Sequence of chain 2.E:
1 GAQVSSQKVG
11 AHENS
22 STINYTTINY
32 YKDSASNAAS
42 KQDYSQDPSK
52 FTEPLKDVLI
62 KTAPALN

Binding-site contacts:
Ligand atom N contacts residue ALA2 of chain 2.E at 3.0 Å (h-bond).
Ligand atom CA contacts residue VAL4 of chain 2.E at 4.0 Å (hydrophobic).
Ligand atom CB contacts residue GLN3 of chain 2.E at 4.4 Å.
Ligand atom CD contacts residue VAL4 of chain 2.E at 3.8 Å (hydrophobic).
Ligand atom CA contacts residue ALA2 of chain 2.E at 4.0 Å (hydrophobic).
Ligand atom C contacts residue VAL4 of chain 2.E at 4.2 Å (hydrophobic).
Ligand atom OE1 contacts residue ASN25 of chain 2.E at 4.4 Å.
Ligand atom C contacts residue ALA2 of chain 2.E at 4.3 Å (hydrophobic).
Ligand atom OE1 contacts residue VAL4 of chain 2.E at 3.5 Å.
Ligand atom O contacts residue GLN3 of chain 2.E at 3.1 Å (h-bond).
Ligand atom CB contacts residue GLN3 of chain 2.E at 3.4 Å.
Ligand atom O contacts residue ALA2 of chain 2.E at 3.9 Å.
Ligand atom CB contacts residue ALA2 of chain 2.E at 3.4 Å (hydrophobic).
Ligand atom CB contacts residue VAL4 of chain 2.E at 4.3 Å (hydrophobic).
Ligand atom O contacts residue VAL4 of chain 2.E at 3.8 Å.
Ligand atom CG2 contacts residue VAL4 of chain 2.E at 3.8 Å (hydrophobic).
Ligand atom CA contacts residue GLN3 of chain 2.E at 4.2 Å.
Ligand atom N contacts residue VAL4 of chain 2.E at 3.0 Å (h-bond).
Ligand atom CG2 contacts residue ALA2 of chain 2.E at 4.0 Å (hydrophobic).
Ligand atom CB contacts residue VAL4 of chain 2.E at 4.5 Å (hydrophobic).
Ligand atom CB contacts residue ALA2 of chain 2.E at 4.3 Å (hydrophobic).
Ligand atom C contacts residue VAL4 of chain 2.E at 4.0 Å (hydrophobic).
Ligand atom CG2 contacts residue SER5 of chain 2.E at 3.7 Å.
Ligand atom C contacts residue GLN3 of chain 2.E at 3.9 Å.
Ligand atom CG2 contacts residue GLN3 of chain 2.E at 3.4 Å.
Ligand atom CA contacts residue ALA2 of chain 2.E at 3.5 Å (hydrophobic).
Ligand atom CA contacts residue VAL4 of chain 2.E at 3.5 Å (hydrophobic).
Ligand atom O contacts residue VAL4 of chain 2.E at 2.9 Å (h-bond).
Ligand atom OG contacts residue GLN3 of chain 2.E at 3.3 Å (h-bond).
Ligand atom CG1 contacts residue GLN3 of chain 2.E at 4.1 Å.
Ligand atom C contacts residue ALA2 of chain 2.E at 3.7 Å (hydrophobic).
Ligand atom OE2 contacts residue VAL4 of chain 2.E at 3.6 Å.
Ligand atom O contacts residue SER6 of chain 2.E at 4.1 Å.
Ligand atom C contacts residue VAL4 of chain 2.E at 3.6 Å (hydrophobic).
Ligand atom O contacts residue SER5 of chain 2.E at 3.8 Å.

This protein binds this small molecule.
Small molecule (SMILES): CC[C@H](C)[C@H](N)C(=O)N[C@@H](CO)C(=O)N[C@@H](CCC(=O)O)C(=O)N[C@H](C=O)C(C)C